The small molecule below binds the protein below.
Small molecule (SMILES): CC(=O)N[C@@H]1[C@@H](O)[C@H](O)[C@@H](CO)O[C@H]1O

Sequence of chain 1.D:
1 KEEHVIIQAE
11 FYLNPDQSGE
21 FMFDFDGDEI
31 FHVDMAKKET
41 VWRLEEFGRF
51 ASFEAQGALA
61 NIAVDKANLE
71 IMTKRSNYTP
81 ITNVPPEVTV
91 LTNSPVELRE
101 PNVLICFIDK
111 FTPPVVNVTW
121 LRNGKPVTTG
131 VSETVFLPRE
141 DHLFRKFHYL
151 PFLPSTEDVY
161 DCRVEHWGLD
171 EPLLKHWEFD

Binding-site contacts:
Ligand atom O5 contacts residue ASN117 of chain 1.D at 2.4 Å (h-bond).
Ligand atom C1 contacts residue ASN117 of chain 1.D at 1.5 Å.
Ligand atom C3 contacts residue ASN117 of chain 1.D at 3.8 Å.
Ligand atom C5 contacts residue ASN117 of chain 1.D at 3.7 Å.
Ligand atom O7 contacts residue ASN117 of chain 1.D at 3.6 Å (h-bond).
Ligand atom C8 contacts residue ASN117 of chain 1.D at 4.3 Å.
Ligand atom C7 contacts residue TRP167 of chain 1.D at 3.9 Å (hydrophobic).
Ligand atom O7 contacts residue HIS166 of chain 1.D at 4.4 Å.
Ligand atom C2 contacts residue ASN117 of chain 1.D at 2.4 Å.
Ligand atom N2 contacts residue ASN117 of chain 1.D at 2.7 Å (h-bond).
Ligand atom C8 contacts residue GLU165 of chain 1.D at 3.4 Å.
Ligand atom C7 contacts residue ASN117 of chain 1.D at 3.3 Å.
Ligand atom O7 contacts residue GLU165 of chain 1.D at 3.8 Å.
Ligand atom C8 contacts residue HIS166 of chain 1.D at 3.9 Å.
Ligand atom C8 contacts residue VAL116 of chain 1.D at 4.3 Å (hydrophobic).
Ligand atom O3 contacts residue TRP167 of chain 1.D at 3.9 Å.
Ligand atom C7 contacts residue GLU165 of chain 1.D at 4.0 Å.
Ligand atom C8 contacts residue VAL115 of chain 1.D at 4.0 Å (hydrophobic).
Ligand atom C4 contacts residue ASN117 of chain 1.D at 4.3 Å.
Ligand atom C8 contacts residue TRP167 of chain 1.D at 3.8 Å (hydrophobic).
Ligand atom N2 contacts residue TRP167 of chain 1.D at 4.3 Å.
Ligand atom O7 contacts residue TRP167 of chain 1.D at 4.2 Å.